The small molecule below binds the protein below.
Small molecule (SMILES): O=C(O)[C@@H](O)[C@H](O)[C@H](O)COP(=O)(O)O

Sequence of chain 1.A:
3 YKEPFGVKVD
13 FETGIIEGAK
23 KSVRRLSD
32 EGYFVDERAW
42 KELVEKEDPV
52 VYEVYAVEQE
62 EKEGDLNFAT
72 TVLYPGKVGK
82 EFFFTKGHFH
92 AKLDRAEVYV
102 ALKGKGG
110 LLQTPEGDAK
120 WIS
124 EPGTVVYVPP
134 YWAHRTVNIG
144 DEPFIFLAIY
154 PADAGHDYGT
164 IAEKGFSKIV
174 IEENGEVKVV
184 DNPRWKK

Binding-site contacts:
Ligand atom O1 contacts residue TYR100 of chain 1.A at 3.0 Å (h-bond).
Ligand atom O3 contacts residue HIS89 of chain 1.A at 3.9 Å.
Ligand atom C5 contacts residue THR86 of chain 1.A at 4.0 Å.
Ligand atom O1P contacts residue TYR161 of chain 1.A at 2.5 Å (h-bond).
Ligand atom C2 contacts residue TYR100 of chain 1.A at 3.2 Å (hydrophobic).
Ligand atom C5 contacts residue VAL55 of chain 1.A at 3.8 Å (hydrophobic).
Ligand atom C1 contacts residue TYR100 of chain 1.A at 3.0 Å (hydrophobic).
Ligand atom O1A contacts residue ALA151 of chain 1.A at 3.3 Å.
Ligand atom O1 contacts residue GLU98 of chain 1.A at 3.3 Å (salt-bridge).
Ligand atom O2P contacts residue TYR161 of chain 1.A at 3.7 Å.
Ligand atom O2P contacts residue GLY88 of chain 1.A at 3.0 Å (h-bond).
Ligand atom C4 contacts residue VAL55 of chain 1.A at 4.0 Å (hydrophobic).
Ligand atom O1 contacts residue HIS137 of chain 1.A at 3.1 Å (h-bond).
Ligand atom O5 contacts residue TYR53 of chain 1.A at 3.8 Å.
Ligand atom O4 contacts residue PHE149 of chain 1.A at 3.6 Å.
Ligand atom C5 contacts residue TYR53 of chain 1.A at 3.4 Å (hydrophobic).
Ligand atom C4 contacts residue THR72 of chain 1.A at 3.3 Å.
Ligand atom O2 contacts residue ALA70 of chain 1.A at 3.7 Å.
Ligand atom O4 contacts residue TYR100 of chain 1.A at 4.0 Å.
Ligand atom C1 contacts residue GLU98 of chain 1.A at 3.3 Å.
Ligand atom C1 contacts residue ALA151 of chain 1.A at 4.1 Å (hydrophobic).
Ligand atom O3P contacts residue TYR53 of chain 1.A at 2.4 Å (h-bond).
Ligand atom O1P contacts residue HIS89 of chain 1.A at 3.4 Å.
Ligand atom O2P contacts residue THR86 of chain 1.A at 4.0 Å.
Ligand atom O2P contacts residue HIS89 of chain 1.A at 3.0 Å (h-bond).
Ligand atom C1 contacts residue HIS137 of chain 1.A at 3.9 Å.
Ligand atom P contacts residue HIS89 of chain 1.A at 3.8 Å.
Ligand atom O4 contacts residue THR86 of chain 1.A at 4.0 Å.
Ligand atom O4 contacts residue THR72 of chain 1.A at 2.7 Å (h-bond).
Ligand atom O1A contacts residue TYR100 of chain 1.A at 3.6 Å (h-bond).
Ligand atom O3P contacts residue LYS87 of chain 1.A at 3.7 Å.
Ligand atom O5 contacts residue THR86 of chain 1.A at 3.3 Å.
Ligand atom O1 contacts residue HIS89 of chain 1.A at 3.2 Å.
Ligand atom P contacts residue THR86 of chain 1.A at 4.1 Å.
Ligand atom P contacts residue TYR53 of chain 1.A at 3.8 Å.
Ligand atom C3 contacts residue TYR100 of chain 1.A at 3.8 Å (hydrophobic).
Ligand atom P contacts residue TYR161 of chain 1.A at 3.5 Å.
Ligand atom O1A contacts residue GLU98 of chain 1.A at 2.6 Å (salt-bridge).
Ligand atom O3P contacts residue TYR161 of chain 1.A at 3.6 Å.
Ligand atom O1A contacts residue TYR153 of chain 1.A at 3.3 Å.